Binding-site contacts:
Ligand atom O3 contacts residue BMA3 of chain 1.C at 3.8 Å.
Ligand atom O5 contacts residue BMA3 of chain 1.C at 2.6 Å (h-bond).
Ligand atom C5 contacts residue BMA3 of chain 1.C at 3.0 Å.
Ligand atom C2 contacts residue BMA3 of chain 1.C at 3.1 Å.
Ligand atom C6 contacts residue BMA3 of chain 1.C at 4.5 Å.
Ligand atom C1 contacts residue BMA3 of chain 1.C at 3.2 Å.
Ligand atom O4 contacts residue BMA3 of chain 1.C at 3.8 Å.
Ligand atom O2 contacts residue BMA3 of chain 1.C at 4.5 Å.
Ligand atom C3 contacts residue BMA3 of chain 1.C at 2.7 Å.
Ligand atom C4 contacts residue BMA3 of chain 1.C at 3.3 Å.

A small-molecule ligand and the protein it binds are described below.
Small molecule (SMILES): OC[C@H]1O[C@H](O)[C@@H](O)[C@@H](O)[C@@H]1O